This protein binds this small molecule.
Small molecule (SMILES): O=[N+]([O-])c1ccc(O)c(O)c1

Binding-site contacts:
Ligand atom C5 contacts residue TRP192 of chain 1.B at 3.7 Å (hydrophobic).
Ligand atom O7 contacts residue FE21 of chain 1.I at 2.1 Å.
Ligand atom O10 contacts residue VAL250 of chain 1.B at 3.4 Å.
Ligand atom O8 contacts residue HIS214 of chain 1.B at 2.9 Å.
Ligand atom O10 contacts residue ARG293 of chain 1.B at 3.4 Å.
Ligand atom O8 contacts residue TYR257 of chain 1.B at 2.5 Å (h-bond).
Ligand atom C6 contacts residue VAL250 of chain 1.B at 3.6 Å (hydrophobic).
Ligand atom C2 contacts residue FE21 of chain 1.I at 2.8 Å.
Ligand atom O11 contacts residue ARG293 of chain 1.B at 3.2 Å (salt-bridge).
Ligand atom N9 contacts residue HIS248 of chain 1.B at 3.1 Å (h-bond).
Ligand atom C3 contacts residue TYR257 of chain 1.B at 3.1 Å (hydrophobic).
Ligand atom C4 contacts residue ARG293 of chain 1.B at 3.9 Å.
Ligand atom O11 contacts residue ARG243 of chain 1.B at 3.4 Å (salt-bridge).
Ligand atom O11 contacts residue HIS248 of chain 1.B at 3.2 Å (h-bond).
Ligand atom N9 contacts residue ARG293 of chain 1.B at 3.4 Å (salt-bridge).
Ligand atom C6 contacts residue TRP192 of chain 1.B at 3.4 Å (hydrophobic).
Ligand atom C6 contacts residue SER251 of chain 1.B at 3.6 Å.
Ligand atom O7 contacts residue GLU267 of chain 1.B at 3.0 Å (salt-bridge).
Ligand atom C3 contacts residue ARG293 of chain 1.B at 3.8 Å.
Ligand atom C3 contacts residue HIS248 of chain 1.B at 3.5 Å.
Ligand atom C3 contacts residue TRP192 of chain 1.B at 3.7 Å (hydrophobic).
Ligand atom O10 contacts residue ARG292 of chain 1.B at 3.4 Å (salt-bridge).
Ligand atom O10 contacts residue HIS248 of chain 1.B at 3.1 Å (h-bond).
Ligand atom O7 contacts residue TYR269 of chain 1.B at 3.4 Å.
Ligand atom C2 contacts residue TRP192 of chain 1.B at 3.9 Å (hydrophobic).
Ligand atom C6 contacts residue HIS248 of chain 1.B at 3.5 Å.
Ligand atom O8 contacts residue GLU267 of chain 1.B at 3.1 Å (salt-bridge).
Ligand atom O7 contacts residue HIS155 of chain 1.B at 3.0 Å (h-bond).
Ligand atom C2 contacts residue HIS248 of chain 1.B at 3.6 Å.
Ligand atom C4 contacts residue TRP192 of chain 1.B at 3.4 Å (hydrophobic).
Ligand atom C1 contacts residue GLU267 of chain 1.B at 3.8 Å.
Ligand atom C2 contacts residue GLU267 of chain 1.B at 3.9 Å.
Ligand atom C5 contacts residue HIS248 of chain 1.B at 3.5 Å.
Ligand atom C1 contacts residue FE21 of chain 1.I at 2.8 Å.
Ligand atom C1 contacts residue HIS248 of chain 1.B at 3.5 Å.
Ligand atom C5 contacts residue VAL250 of chain 1.B at 3.1 Å (hydrophobic).
Ligand atom C4 contacts residue HIS248 of chain 1.B at 3.3 Å.
Ligand atom O8 contacts residue FE21 of chain 1.I at 2.1 Å.
Ligand atom C1 contacts residue TRP192 of chain 1.B at 3.4 Å (hydrophobic).
Ligand atom C2 contacts residue TYR257 of chain 1.B at 2.9 Å (hydrophobic).

Sequence of chain 1.B:
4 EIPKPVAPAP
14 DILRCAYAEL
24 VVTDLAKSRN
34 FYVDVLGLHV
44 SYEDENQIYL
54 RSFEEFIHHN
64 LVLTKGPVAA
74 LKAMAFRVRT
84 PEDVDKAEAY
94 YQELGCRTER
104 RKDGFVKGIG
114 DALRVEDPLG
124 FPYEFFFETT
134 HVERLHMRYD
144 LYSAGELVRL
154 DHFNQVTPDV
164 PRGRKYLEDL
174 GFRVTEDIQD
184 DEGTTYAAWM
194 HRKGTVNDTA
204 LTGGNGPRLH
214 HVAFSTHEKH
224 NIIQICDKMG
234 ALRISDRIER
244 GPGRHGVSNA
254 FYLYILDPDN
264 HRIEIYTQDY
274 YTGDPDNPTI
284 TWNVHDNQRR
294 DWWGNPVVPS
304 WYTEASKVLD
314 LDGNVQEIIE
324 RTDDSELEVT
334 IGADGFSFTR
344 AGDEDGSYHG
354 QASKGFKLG